The small molecule below binds the protein below.
Small molecule (SMILES): CC(=O)N[C@H]1[C@H](O[C@H]2[C@H](O)[C@@H](NC(C)=O)CO[C@@H]2CO)O[C@H](CO)[C@@H](O[C@@H]2O[C@H](CO)[C@@H](O)[C@H](O[C@H]3O[C@H](CO)[C@@H](O)[C@H](O)[C@@H]3O)[C@@H]2O)[C@@H]1O

Sequence of chain 1.B:
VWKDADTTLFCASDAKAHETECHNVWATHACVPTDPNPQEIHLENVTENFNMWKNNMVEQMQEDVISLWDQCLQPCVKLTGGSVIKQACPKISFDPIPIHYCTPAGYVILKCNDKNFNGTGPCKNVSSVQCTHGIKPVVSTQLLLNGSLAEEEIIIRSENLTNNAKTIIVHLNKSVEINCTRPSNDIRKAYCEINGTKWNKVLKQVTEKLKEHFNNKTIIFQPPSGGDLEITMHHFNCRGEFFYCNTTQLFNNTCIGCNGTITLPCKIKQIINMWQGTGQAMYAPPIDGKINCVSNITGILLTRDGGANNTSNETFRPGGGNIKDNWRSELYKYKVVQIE

Binding-site contacts:
Ligand atom C4 contacts residue ASN146 of chain 1.B at 4.2 Å.
Ligand atom O6 contacts residue CYS306 of chain 1.B at 4.2 Å.
Ligand atom O3 contacts residue CYS306 of chain 1.B at 4.0 Å.
Ligand atom C6 contacts residue ASP95 of chain 1.B at 3.8 Å.
Ligand atom C3 contacts residue ASN146 of chain 1.B at 3.8 Å.
Ligand atom O4 contacts residue SER93 of chain 1.B at 3.4 Å.
Ligand atom O7 contacts residue VAL138 of chain 1.B at 3.8 Å.
Ligand atom O6 contacts residue ARG246 of chain 1.B at 3.4 Å (salt-bridge).
Ligand atom C5 contacts residue ASP95 of chain 1.B at 3.3 Å.
Ligand atom C7 contacts residue ASN146 of chain 1.B at 3.4 Å.
Ligand atom C3 contacts residue SER308 of chain 1.B at 4.2 Å.
Ligand atom O5 contacts residue ASP95 of chain 1.B at 4.1 Å.
Ligand atom C8 contacts residue ASN244 of chain 1.B at 3.9 Å.
Ligand atom C3 contacts residue VAL307 of chain 1.B at 3.9 Å (hydrophobic).
Ligand atom C2 contacts residue SER308 of chain 1.B at 3.8 Å.
Ligand atom O6 contacts residue LYS91 of chain 1.B at 3.1 Å (salt-bridge).
Ligand atom C7 contacts residue VAL138 of chain 1.B at 4.1 Å (hydrophobic).
Ligand atom N2 contacts residue ASN146 of chain 1.B at 2.8 Å (h-bond).
Ligand atom C8 contacts residue PHE243 of chain 1.B at 4.2 Å (hydrophobic).
Ligand atom C8 contacts residue VAL138 of chain 1.B at 4.2 Å (hydrophobic).
Ligand atom C5 contacts residue VAL307 of chain 1.B at 3.9 Å (hydrophobic).
Ligand atom C1 contacts residue VAL307 of chain 1.B at 4.1 Å (hydrophobic).
Ligand atom N2 contacts residue SER308 of chain 1.B at 2.8 Å (h-bond).
Ligand atom C8 contacts residue SER308 of chain 1.B at 3.5 Å.
Ligand atom O4 contacts residue VAL307 of chain 1.B at 3.9 Å.
Ligand atom C1 contacts residue ASN146 of chain 1.B at 1.4 Å.
Ligand atom C4 contacts residue ARG246 of chain 1.B at 4.3 Å.
Ligand atom C3 contacts residue ARG246 of chain 1.B at 4.2 Å.
Ligand atom C4 contacts residue VAL307 of chain 1.B at 4.2 Å (hydrophobic).
Ligand atom C1 contacts residue ASP95 of chain 1.B at 4.3 Å.
Ligand atom O3 contacts residue ASP95 of chain 1.B at 3.8 Å.
Ligand atom O5 contacts residue ASN146 of chain 1.B at 2.4 Å (h-bond).
Ligand atom C5 contacts residue ASN146 of chain 1.B at 3.6 Å.
Ligand atom O7 contacts residue ASN146 of chain 1.B at 3.6 Å.
Ligand atom C2 contacts residue ASN146 of chain 1.B at 2.4 Å.
Ligand atom C7 contacts residue SER308 of chain 1.B at 3.7 Å.
Ligand atom C1 contacts residue SER308 of chain 1.B at 3.9 Å.
Ligand atom C8 contacts residue LEU145 of chain 1.B at 4.3 Å (hydrophobic).
Ligand atom C4 contacts residue ASP95 of chain 1.B at 4.3 Å.
Ligand atom C1 contacts residue ARG246 of chain 1.B at 4.2 Å.